The protein below binds the small molecule below.
Small molecule (SMILES): CC(=O)N[C@H]1[C@H](O[C@H]2[C@H](O)[C@@H](NC(C)=O)CO[C@@H]2CO)O[C@H](CO)[C@@H](O)[C@@H]1O

Binding-site contacts:
Ligand atom C5 contacts residue ASN1132 of chain 1.C at 3.5 Å.
Ligand atom O5 contacts residue ASN1132 of chain 1.C at 2.4 Å (h-bond).
Ligand atom C3 contacts residue ASN1132 of chain 1.C at 3.9 Å.
Ligand atom C2 contacts residue ASN1132 of chain 1.C at 2.8 Å.
Ligand atom C4 contacts residue ASN1132 of chain 1.C at 4.3 Å.
Ligand atom C1 contacts residue ASN1132 of chain 1.C at 1.4 Å.
Ligand atom O7 contacts residue ASN1132 of chain 1.C at 3.3 Å (h-bond).
Ligand atom N2 contacts residue ASN1132 of chain 1.C at 3.1 Å (h-bond).
Ligand atom C7 contacts residue ASN1132 of chain 1.C at 3.4 Å.

Sequence of chain 1.C:
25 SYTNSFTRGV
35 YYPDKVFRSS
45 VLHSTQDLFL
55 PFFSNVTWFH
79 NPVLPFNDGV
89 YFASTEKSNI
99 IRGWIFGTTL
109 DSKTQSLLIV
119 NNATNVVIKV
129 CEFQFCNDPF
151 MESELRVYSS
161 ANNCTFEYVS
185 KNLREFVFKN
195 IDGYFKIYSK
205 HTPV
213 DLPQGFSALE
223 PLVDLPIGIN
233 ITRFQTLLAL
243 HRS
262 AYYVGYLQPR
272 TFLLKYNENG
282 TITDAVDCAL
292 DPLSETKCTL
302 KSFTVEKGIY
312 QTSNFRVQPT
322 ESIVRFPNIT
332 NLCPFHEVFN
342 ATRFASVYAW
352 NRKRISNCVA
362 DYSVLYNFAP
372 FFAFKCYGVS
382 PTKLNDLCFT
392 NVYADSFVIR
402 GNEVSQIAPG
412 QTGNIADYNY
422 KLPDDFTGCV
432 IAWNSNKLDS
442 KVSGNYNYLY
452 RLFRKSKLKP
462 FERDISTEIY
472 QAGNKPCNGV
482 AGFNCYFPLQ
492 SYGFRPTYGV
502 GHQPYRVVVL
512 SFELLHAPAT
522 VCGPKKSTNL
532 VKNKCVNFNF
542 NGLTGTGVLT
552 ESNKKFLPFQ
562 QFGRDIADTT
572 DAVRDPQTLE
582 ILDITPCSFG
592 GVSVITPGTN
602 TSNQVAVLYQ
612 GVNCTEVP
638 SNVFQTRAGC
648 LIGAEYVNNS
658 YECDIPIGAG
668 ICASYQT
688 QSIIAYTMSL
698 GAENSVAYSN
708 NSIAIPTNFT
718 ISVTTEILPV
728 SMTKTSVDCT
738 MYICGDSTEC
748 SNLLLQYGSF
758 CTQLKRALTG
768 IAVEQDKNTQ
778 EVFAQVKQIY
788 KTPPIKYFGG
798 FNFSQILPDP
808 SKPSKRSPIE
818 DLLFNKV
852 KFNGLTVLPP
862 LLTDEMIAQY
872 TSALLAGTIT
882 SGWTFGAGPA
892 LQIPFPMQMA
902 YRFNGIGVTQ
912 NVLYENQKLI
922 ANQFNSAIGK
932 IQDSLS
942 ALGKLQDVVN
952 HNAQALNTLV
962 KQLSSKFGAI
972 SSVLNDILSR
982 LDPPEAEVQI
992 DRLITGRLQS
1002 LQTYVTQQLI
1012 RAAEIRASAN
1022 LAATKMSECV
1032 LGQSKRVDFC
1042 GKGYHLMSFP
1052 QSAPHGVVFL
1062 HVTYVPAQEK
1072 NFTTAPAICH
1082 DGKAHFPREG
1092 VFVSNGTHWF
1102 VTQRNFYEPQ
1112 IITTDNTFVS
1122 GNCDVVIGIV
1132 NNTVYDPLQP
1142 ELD